Sequence of chain 1.I:
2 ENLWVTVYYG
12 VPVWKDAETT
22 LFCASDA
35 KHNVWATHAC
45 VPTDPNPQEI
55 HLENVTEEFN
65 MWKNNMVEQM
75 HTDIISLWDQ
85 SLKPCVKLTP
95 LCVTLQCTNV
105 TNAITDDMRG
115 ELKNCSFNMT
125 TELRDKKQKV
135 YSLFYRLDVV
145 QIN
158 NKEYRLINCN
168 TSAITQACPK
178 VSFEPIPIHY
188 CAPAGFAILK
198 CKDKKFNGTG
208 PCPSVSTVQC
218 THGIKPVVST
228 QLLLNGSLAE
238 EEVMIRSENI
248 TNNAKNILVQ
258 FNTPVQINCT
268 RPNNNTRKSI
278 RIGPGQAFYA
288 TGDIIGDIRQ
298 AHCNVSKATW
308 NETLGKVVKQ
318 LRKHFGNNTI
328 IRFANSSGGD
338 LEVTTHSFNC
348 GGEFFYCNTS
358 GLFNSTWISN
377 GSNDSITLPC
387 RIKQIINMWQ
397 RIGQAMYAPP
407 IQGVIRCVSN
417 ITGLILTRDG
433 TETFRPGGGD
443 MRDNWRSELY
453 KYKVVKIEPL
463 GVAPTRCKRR

A protein and the small-molecule ligand that binds it are described below.
Small molecule (SMILES): CC(=O)N[C@@H]1[C@@H](O)[C@H](O)[C@@H](CO)O[C@H]1O

Binding-site contacts:
Ligand atom C4 contacts residue ASN324 of chain 1.I at 4.2 Å.
Ligand atom C5 contacts residue ASN324 of chain 1.I at 3.7 Å.
Ligand atom N2 contacts residue ASN324 of chain 1.I at 3.0 Å (h-bond).
Ligand atom O7 contacts residue ASN324 of chain 1.I at 2.9 Å (h-bond).
Ligand atom C1 contacts residue ASN324 of chain 1.I at 1.4 Å.
Ligand atom C3 contacts residue ASN324 of chain 1.I at 3.8 Å.
Ligand atom C7 contacts residue ASN324 of chain 1.I at 3.2 Å.
Ligand atom C2 contacts residue ASN324 of chain 1.I at 2.5 Å.
Ligand atom O5 contacts residue ASN324 of chain 1.I at 2.3 Å (h-bond).